Sequence of chain 1.F:
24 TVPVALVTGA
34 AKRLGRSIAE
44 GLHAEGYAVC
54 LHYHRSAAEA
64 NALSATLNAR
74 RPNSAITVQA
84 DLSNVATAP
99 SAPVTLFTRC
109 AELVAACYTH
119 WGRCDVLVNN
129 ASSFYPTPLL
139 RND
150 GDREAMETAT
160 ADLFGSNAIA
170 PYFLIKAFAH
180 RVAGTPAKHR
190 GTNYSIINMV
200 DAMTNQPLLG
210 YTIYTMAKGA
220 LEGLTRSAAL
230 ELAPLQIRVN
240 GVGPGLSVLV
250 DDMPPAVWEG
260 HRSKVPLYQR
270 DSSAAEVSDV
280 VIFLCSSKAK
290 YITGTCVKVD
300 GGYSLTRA

Binding-site contacts:
Ligand atom C1 contacts residue VAL249 of chain 1.F at 4.5 Å (hydrophobic).
Ligand atom C3 contacts residue NAP1 of chain 1.T at 3.6 Å.
Ligand atom N4 contacts residue LEU248 of chain 1.F at 4.1 Å.
Ligand atom NAA contacts residue TYR213 of chain 1.F at 2.7 Å (h-bond).
Ligand atom C7 contacts residue NAP1 of chain 1.T at 3.7 Å.
Ligand atom C1 contacts residue PHE132 of chain 1.F at 4.2 Å (hydrophobic).
Ligand atom N3 contacts residue PHE132 of chain 1.F at 3.8 Å.
Ligand atom N4 contacts residue NAP1 of chain 1.T at 3.7 Å.
Ligand atom N1 contacts residue TYR213 of chain 1.F at 3.8 Å.
Ligand atom C6 contacts residue PHE132 of chain 1.F at 3.9 Å (hydrophobic).
Ligand atom N3 contacts residue NAP1 of chain 1.T at 2.7 Å (h-bond).
Ligand atom N2 contacts residue SER131 of chain 1.F at 4.5 Å.
Ligand atom C2 contacts residue NAP1 of chain 1.T at 3.6 Å.
Ligand atom N2 contacts residue PHE132 of chain 1.F at 3.6 Å.
Ligand atom C5 contacts residue NAP1 of chain 1.T at 3.5 Å.
Ligand atom C6 contacts residue NAP1 of chain 1.T at 3.7 Å.
Ligand atom C4 contacts residue NAP1 of chain 1.T at 3.6 Å.
Ligand atom C1 contacts residue ARG36 of chain 1.F at 3.9 Å.
Ligand atom C1 contacts residue NAP1 of chain 1.T at 3.8 Å.
Ligand atom C8 contacts residue PHE132 of chain 1.F at 3.4 Å (hydrophobic).
Ligand atom C2 contacts residue ARG36 of chain 1.F at 3.7 Å.
Ligand atom C4 contacts residue PHE132 of chain 1.F at 3.6 Å (hydrophobic).
Ligand atom C2 contacts residue PHE132 of chain 1.F at 4.0 Å (hydrophobic).
Ligand atom C8 contacts residue NAP1 of chain 1.T at 3.4 Å.
Ligand atom C7 contacts residue TYR213 of chain 1.F at 3.7 Å (hydrophobic).
Ligand atom N1 contacts residue NAP1 of chain 1.T at 2.9 Å (h-bond).
Ligand atom N2 contacts residue SER130 of chain 1.F at 2.8 Å (h-bond).
Ligand atom NAA contacts residue ASP200 of chain 1.F at 3.7 Å.
Ligand atom C8 contacts residue SER130 of chain 1.F at 3.8 Å.
Ligand atom N2 contacts residue NAP1 of chain 1.T at 3.2 Å (h-bond).
Ligand atom C3 contacts residue PHE132 of chain 1.F at 3.6 Å (hydrophobic).
Ligand atom C7 contacts residue PHE132 of chain 1.F at 3.7 Å (hydrophobic).
Ligand atom NAA contacts residue NAP1 of chain 1.T at 3.4 Å.
Ligand atom N1 contacts residue SER130 of chain 1.F at 3.9 Å.
Ligand atom C5 contacts residue PHE132 of chain 1.F at 3.7 Å (hydrophobic).
Ligand atom NAA contacts residue PHE132 of chain 1.F at 3.8 Å.
Ligand atom N1 contacts residue PHE132 of chain 1.F at 3.6 Å.

This small molecule binds to this protein.
Small molecule (SMILES): Nc1ccc2nc(N)nc(N)c2c1